Binding-site contacts:
Ligand atom C2 contacts residue ASN1098 of chain 1.C at 2.4 Å.
Ligand atom C5 contacts residue PHE1103 of chain 1.C at 4.3 Å (hydrophobic).
Ligand atom O6 contacts residue HIS1101 of chain 1.C at 3.9 Å.
Ligand atom C6 contacts residue PHE1103 of chain 1.C at 3.3 Å (hydrophobic).
Ligand atom C1 contacts residue THR1100 of chain 1.C at 4.4 Å.
Ligand atom O6 contacts residue PHE1103 of chain 1.C at 4.0 Å.
Ligand atom O5 contacts residue PHE1103 of chain 1.C at 4.0 Å.
Ligand atom C1 contacts residue HIS1101 of chain 1.C at 4.2 Å.
Ligand atom C7 contacts residue ASN1098 of chain 1.C at 3.3 Å.
Ligand atom O4 contacts residue HIS1101 of chain 1.C at 4.0 Å.
Ligand atom C5 contacts residue ASN1098 of chain 1.C at 3.7 Å.
Ligand atom C8 contacts residue HIS1101 of chain 1.C at 4.0 Å.
Ligand atom C4 contacts residue ASN1098 of chain 1.C at 4.3 Å.
Ligand atom O5 contacts residue ASN1098 of chain 1.C at 2.5 Å (h-bond).
Ligand atom C1 contacts residue ASN1098 of chain 1.C at 1.4 Å.
Ligand atom C5 contacts residue HIS1101 of chain 1.C at 3.4 Å.
Ligand atom C3 contacts residue ASN1098 of chain 1.C at 3.7 Å.
Ligand atom C7 contacts residue HIS1101 of chain 1.C at 4.0 Å.
Ligand atom C8 contacts residue ASN1098 of chain 1.C at 3.7 Å.
Ligand atom C8 contacts residue THR1100 of chain 1.C at 3.1 Å.
Ligand atom N2 contacts residue ASN1098 of chain 1.C at 2.7 Å (h-bond).
Ligand atom O5 contacts residue HIS1101 of chain 1.C at 4.1 Å.
Ligand atom O7 contacts residue ASN1098 of chain 1.C at 4.2 Å.
Ligand atom C6 contacts residue HIS1101 of chain 1.C at 4.0 Å.
Ligand atom C3 contacts residue HIS1101 of chain 1.C at 4.5 Å.
Ligand atom C4 contacts residue HIS1101 of chain 1.C at 4.2 Å.
Ligand atom O7 contacts residue HIS1101 of chain 1.C at 3.6 Å.

Sequence of chain 1.C:
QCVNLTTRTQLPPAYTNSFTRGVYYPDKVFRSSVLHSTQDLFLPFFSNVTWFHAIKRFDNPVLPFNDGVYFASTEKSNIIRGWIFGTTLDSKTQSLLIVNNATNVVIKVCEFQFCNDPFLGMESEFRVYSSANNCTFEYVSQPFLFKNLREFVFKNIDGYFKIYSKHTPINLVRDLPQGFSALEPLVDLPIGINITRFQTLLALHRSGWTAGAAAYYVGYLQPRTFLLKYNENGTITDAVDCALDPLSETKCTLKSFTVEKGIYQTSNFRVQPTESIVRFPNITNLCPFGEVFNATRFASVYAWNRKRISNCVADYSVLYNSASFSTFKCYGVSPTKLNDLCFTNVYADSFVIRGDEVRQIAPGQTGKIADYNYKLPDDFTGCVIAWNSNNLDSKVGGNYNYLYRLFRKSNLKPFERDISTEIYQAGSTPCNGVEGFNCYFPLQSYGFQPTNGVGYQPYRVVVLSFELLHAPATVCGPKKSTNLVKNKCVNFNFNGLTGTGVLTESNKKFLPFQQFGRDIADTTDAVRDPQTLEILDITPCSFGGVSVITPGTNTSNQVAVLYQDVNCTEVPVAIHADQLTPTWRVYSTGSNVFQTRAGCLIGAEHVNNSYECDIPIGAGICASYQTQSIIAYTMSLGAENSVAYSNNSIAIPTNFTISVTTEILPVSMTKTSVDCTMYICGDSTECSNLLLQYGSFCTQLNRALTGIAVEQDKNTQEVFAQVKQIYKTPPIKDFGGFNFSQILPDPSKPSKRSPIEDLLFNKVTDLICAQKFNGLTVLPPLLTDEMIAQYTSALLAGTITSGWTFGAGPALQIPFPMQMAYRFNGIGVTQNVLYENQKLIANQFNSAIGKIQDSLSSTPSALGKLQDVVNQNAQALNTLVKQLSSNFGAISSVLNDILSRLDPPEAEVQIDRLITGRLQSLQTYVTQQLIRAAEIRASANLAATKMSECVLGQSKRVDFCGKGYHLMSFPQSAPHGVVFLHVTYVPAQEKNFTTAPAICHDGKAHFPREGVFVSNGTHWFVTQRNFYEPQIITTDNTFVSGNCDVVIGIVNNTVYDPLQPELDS

The protein below binds the small molecule below.
Small molecule (SMILES): CC(=O)N[C@H]1[C@H](O[C@H]2[C@H](O)[C@@H](NC(C)=O)CO[C@@H]2CO)O[C@H](CO)[C@@H](O)[C@@H]1O